The small molecule below binds the protein below.
Small molecule (SMILES): O=C1N2C=C(c3ccc(O)cc3)N=C(Cc3ccccc3)C2=N[C@@]1(Cc1ccc(O)cc1)OO

Sequence of chain 1.A:
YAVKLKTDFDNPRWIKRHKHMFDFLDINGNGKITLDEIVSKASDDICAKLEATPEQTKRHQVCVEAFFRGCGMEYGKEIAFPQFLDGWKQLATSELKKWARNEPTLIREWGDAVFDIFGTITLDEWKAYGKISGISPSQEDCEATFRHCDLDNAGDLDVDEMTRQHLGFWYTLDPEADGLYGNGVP

Binding-site contacts:
Ligand atom C15 contacts residue HIS175 of chain 1.A at 3.4 Å.
Ligand atom C21 contacts residue MET25 of chain 1.A at 3.5 Å (hydrophobic).
Ligand atom C19 contacts residue MET25 of chain 1.A at 3.6 Å (hydrophobic).
Ligand atom C30 contacts residue ILE42 of chain 1.A at 3.6 Å (hydrophobic).
Ligand atom C29 contacts residue ILE50 of chain 1.A at 3.6 Å (hydrophobic).
Ligand atom N7 contacts residue MET25 of chain 1.A at 3.5 Å.
Ligand atom C22 contacts residue HIS22 of chain 1.A at 3.5 Å.
Ligand atom C3 contacts residue TYR190 of chain 1.A at 3.6 Å (hydrophobic).
Ligand atom O34 contacts residue TYR190 of chain 1.A at 2.5 Å (h-bond).
Ligand atom O34 contacts residue TYR138 of chain 1.A at 3.6 Å.
Ligand atom C15 contacts residue GLY115 of chain 1.A at 3.3 Å.
Ligand atom C28 contacts residue ILE50 of chain 1.A at 3.5 Å (hydrophobic).
Ligand atom C22 contacts residue MET25 of chain 1.A at 3.3 Å (hydrophobic).
Ligand atom O25 contacts residue PHE88 of chain 1.A at 3.3 Å.
Ligand atom C14 contacts residue HIS175 of chain 1.A at 3.3 Å.
Ligand atom O18 contacts residue TRP179 of chain 1.A at 3.3 Å (h-bond).
Ligand atom C22 contacts residue TRP92 of chain 1.A at 3.3 Å (hydrophobic).
Ligand atom C13 contacts residue HIS175 of chain 1.A at 3.6 Å.
Ligand atom O25 contacts residue HIS22 of chain 1.A at 2.7 Å (h-bond).
Ligand atom C24 contacts residue TRP179 of chain 1.A at 3.5 Å (hydrophobic).
Ligand atom O33 contacts residue TYR138 of chain 1.A at 3.4 Å.
Ligand atom C23 contacts residue HIS22 of chain 1.A at 3.5 Å.
Ligand atom C23 contacts residue MET25 of chain 1.A at 3.6 Å (hydrophobic).
Ligand atom C23 contacts residue TRP179 of chain 1.A at 3.6 Å (hydrophobic).
Ligand atom C9 contacts residue TRP114 of chain 1.A at 3.4 Å (hydrophobic).
Ligand atom N1 contacts residue TYR138 of chain 1.A at 2.7 Å (h-bond).
Ligand atom O33 contacts residue TYR190 of chain 1.A at 3.2 Å (h-bond).
Ligand atom O34 contacts residue ILE144 of chain 1.A at 3.4 Å.
Ligand atom C20 contacts residue MET25 of chain 1.A at 3.7 Å (hydrophobic).
Ligand atom C2 contacts residue TYR138 of chain 1.A at 3.5 Å (hydrophobic).
Ligand atom O18 contacts residue HIS175 of chain 1.A at 3.2 Å.
Ligand atom C23 contacts residue TRP92 of chain 1.A at 3.3 Å (hydrophobic).
Ligand atom O25 contacts residue TRP92 of chain 1.A at 3.3 Å (h-bond).
Ligand atom N4 contacts residue TRP114 of chain 1.A at 3.5 Å.
Ligand atom C14 contacts residue GLY115 of chain 1.A at 3.4 Å.
Ligand atom O25 contacts residue MET25 of chain 1.A at 3.4 Å.
Ligand atom C10 contacts residue TYR138 of chain 1.A at 3.4 Å (hydrophobic).
Ligand atom O18 contacts residue TYR190 of chain 1.A at 3.5 Å (h-bond).
Ligand atom C28 contacts residue TYR138 of chain 1.A at 3.6 Å (hydrophobic).
Ligand atom C5 contacts residue TRP179 of chain 1.A at 3.6 Å (hydrophobic).